Sequence of chain 1.C:
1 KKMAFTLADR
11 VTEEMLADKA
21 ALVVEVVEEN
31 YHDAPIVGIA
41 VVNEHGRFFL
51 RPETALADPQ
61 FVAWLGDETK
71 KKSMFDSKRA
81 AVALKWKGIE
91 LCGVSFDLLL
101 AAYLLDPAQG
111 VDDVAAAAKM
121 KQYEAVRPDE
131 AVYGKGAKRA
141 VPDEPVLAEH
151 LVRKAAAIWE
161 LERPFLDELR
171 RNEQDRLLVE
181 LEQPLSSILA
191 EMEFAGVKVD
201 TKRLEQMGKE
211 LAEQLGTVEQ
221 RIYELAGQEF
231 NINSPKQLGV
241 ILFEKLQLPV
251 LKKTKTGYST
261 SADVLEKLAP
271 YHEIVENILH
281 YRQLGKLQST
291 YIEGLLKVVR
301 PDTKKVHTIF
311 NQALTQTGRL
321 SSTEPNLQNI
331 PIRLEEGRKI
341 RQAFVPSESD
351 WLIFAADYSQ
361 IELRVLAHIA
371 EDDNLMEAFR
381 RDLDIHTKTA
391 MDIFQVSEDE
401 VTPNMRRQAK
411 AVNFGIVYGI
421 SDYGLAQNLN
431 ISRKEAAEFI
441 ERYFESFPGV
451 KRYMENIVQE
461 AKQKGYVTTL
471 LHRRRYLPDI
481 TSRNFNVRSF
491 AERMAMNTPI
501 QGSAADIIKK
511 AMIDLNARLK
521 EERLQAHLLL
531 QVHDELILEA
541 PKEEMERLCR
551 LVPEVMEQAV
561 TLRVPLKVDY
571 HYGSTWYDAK

This small molecule binds to this protein.
Small molecule (SMILES): OC[C@H]1O[C@@](CO)(O[C@H]2O[C@H](CO)[C@@H](O)[C@H](O)[C@H]2O)[C@@H](O)[C@@H]1O

Binding-site contacts:
Ligand atom O4 contacts residue ASN233 of chain 1.C at 2.9 Å (h-bond).
Ligand atom C2 contacts residue ILE232 of chain 1.C at 4.2 Å (hydrophobic).
Ligand atom C1 contacts residue PHE230 of chain 1.C at 3.4 Å (hydrophobic).
Ligand atom C2 contacts residue GLU219 of chain 1.C at 3.7 Å.
Ligand atom O2 contacts residue TYR223 of chain 1.C at 4.2 Å.
Ligand atom C2 contacts residue TYR223 of chain 1.C at 4.3 Å (hydrophobic).
Ligand atom C1 contacts residue TYR223 of chain 1.C at 3.7 Å (hydrophobic).
Ligand atom O3 contacts residue TYR281 of chain 1.C at 2.6 Å (h-bond).
Ligand atom C1 contacts residue ASN231 of chain 1.C at 4.4 Å.
Ligand atom C3 contacts residue ASN231 of chain 1.C at 3.4 Å.
Ligand atom O2 contacts residue GLU219 of chain 1.C at 4.2 Å.
Ligand atom C3 contacts residue TYR281 of chain 1.C at 3.4 Å (hydrophobic).
Ligand atom O2 contacts residue ILE232 of chain 1.C at 3.1 Å (h-bond).
Ligand atom C4 contacts residue TYR281 of chain 1.C at 3.6 Å (hydrophobic).
Ligand atom O2 contacts residue TYR281 of chain 1.C at 4.2 Å.
Ligand atom C3 contacts residue ASN233 of chain 1.C at 3.8 Å.
Ligand atom O3 contacts residue ASN231 of chain 1.C at 3.4 Å (h-bond).
Ligand atom O4 contacts residue TYR281 of chain 1.C at 4.4 Å.
Ligand atom O1 contacts residue TYR223 of chain 1.C at 3.8 Å.
Ligand atom C2 contacts residue ASN231 of chain 1.C at 4.3 Å.
Ligand atom C1 contacts residue GLU219 of chain 1.C at 3.5 Å.
Ligand atom C2 contacts residue PHE230 of chain 1.C at 4.5 Å (hydrophobic).
Ligand atom O2 contacts residue PHE230 of chain 1.C at 3.1 Å (h-bond).
Ligand atom C2 contacts residue TYR281 of chain 1.C at 3.5 Å (hydrophobic).
Ligand atom O5 contacts residue GLU219 of chain 1.C at 3.8 Å.
Ligand atom O3 contacts residue ASN233 of chain 1.C at 2.9 Å (h-bond).
Ligand atom O1 contacts residue PHE230 of chain 1.C at 4.3 Å.
Ligand atom O2 contacts residue PHE230 of chain 1.C at 4.4 Å.
Ligand atom O3 contacts residue ASN231 of chain 1.C at 3.5 Å (h-bond).
Ligand atom C2 contacts residue TYR223 of chain 1.C at 3.6 Å (hydrophobic).
Ligand atom O1 contacts residue GLU229 of chain 1.C at 4.0 Å.
Ligand atom C4 contacts residue ASN231 of chain 1.C at 4.4 Å.
Ligand atom O2 contacts residue TYR223 of chain 1.C at 2.8 Å (h-bond).
Ligand atom O3 contacts residue ILE232 of chain 1.C at 3.8 Å.
Ligand atom C3 contacts residue ILE232 of chain 1.C at 4.2 Å (hydrophobic).
Ligand atom C4 contacts residue ASN233 of chain 1.C at 3.5 Å.
Ligand atom C1 contacts residue TYR223 of chain 1.C at 3.4 Å (hydrophobic).
Ligand atom O2 contacts residue ASN231 of chain 1.C at 4.3 Å.
Ligand atom O2 contacts residue ASN231 of chain 1.C at 3.6 Å.
Ligand atom O4 contacts residue ASN231 of chain 1.C at 4.2 Å.